A protein and the small-molecule ligand that binds it are described below.
Small molecule (SMILES): CC(C)(Oc1ccc(C(=O)c2ccc(Cl)cc2)cc1)C(=O)O

Sequence of chain 1.B:
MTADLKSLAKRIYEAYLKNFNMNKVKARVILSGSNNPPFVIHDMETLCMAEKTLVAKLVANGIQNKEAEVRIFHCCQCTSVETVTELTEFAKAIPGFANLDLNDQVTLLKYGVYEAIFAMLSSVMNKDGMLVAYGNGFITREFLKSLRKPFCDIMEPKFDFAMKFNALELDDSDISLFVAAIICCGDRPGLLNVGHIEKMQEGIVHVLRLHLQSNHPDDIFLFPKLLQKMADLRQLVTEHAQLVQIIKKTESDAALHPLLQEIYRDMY

Binding-site contacts:
Ligand atom C14 contacts residue THR84 of chain 1.B at 3.5 Å.
Ligand atom C17 contacts residue CYS80 of chain 1.B at 3.6 Å (hydrophobic).
Ligand atom C14 contacts residue ALA138 of chain 1.B at 3.4 Å (hydrophobic).
Ligand atom O04 contacts residue LEU59 of chain 1.B at 4.1 Å.
Ligand atom C16 contacts residue ALA138 of chain 1.B at 4.0 Å (hydrophobic).
Ligand atom C19 contacts residue VAL137 of chain 1.B at 4.1 Å (hydrophobic).
Ligand atom C11 contacts residue ALA138 of chain 1.B at 3.9 Å (hydrophobic).
Ligand atom C18 contacts residue CYS81 of chain 1.B at 4.1 Å (hydrophobic).
Ligand atom C09 contacts residue TYR139 of chain 1.B at 4.1 Å (hydrophobic).
Ligand atom C10 contacts residue LYS62 of chain 1.B at 4.1 Å.
Ligand atom C20 contacts residue CYS80 of chain 1.B at 3.7 Å (hydrophobic).
Ligand atom O05 contacts residue CYS80 of chain 1.B at 3.9 Å.
Ligand atom C17 contacts residue VAL137 of chain 1.B at 3.9 Å (hydrophobic).
Ligand atom O05 contacts residue VAL137 of chain 1.B at 4.0 Å.
Ligand atom C07 contacts residue TYR139 of chain 1.B at 4.1 Å (hydrophobic).
Ligand atom CL1 contacts residue LEU52 of chain 1.B at 3.4 Å.
Ligand atom CL1 contacts residue ILE46 of chain 1.B at 3.9 Å.
Ligand atom C11 contacts residue THR84 of chain 1.B at 3.9 Å.
Ligand atom O04 contacts residue LYS62 of chain 1.B at 2.9 Å.
Ligand atom O03 contacts residue LEU59 of chain 1.B at 3.8 Å.
Ligand atom C16 contacts residue CYS80 of chain 1.B at 4.1 Å (hydrophobic).
Ligand atom C12 contacts residue ALA138 of chain 1.B at 3.6 Å (hydrophobic).
Ligand atom CL1 contacts residue ILE77 of chain 1.B at 4.1 Å.
Ligand atom C20 contacts residue ILE144 of chain 1.B at 3.7 Å (hydrophobic).
Ligand atom C10 contacts residue LEU59 of chain 1.B at 4.1 Å (hydrophobic).
Ligand atom O05 contacts residue THR84 of chain 1.B at 2.7 Å (h-bond).
Ligand atom C16 contacts residue THR84 of chain 1.B at 3.5 Å.
Ligand atom C22 contacts residue ILE144 of chain 1.B at 3.9 Å (hydrophobic).
Ligand atom C15 contacts residue LEU59 of chain 1.B at 4.1 Å (hydrophobic).
Ligand atom C20 contacts residue ILE77 of chain 1.B at 3.9 Å (hydrophobic).
Ligand atom C21 contacts residue LEU59 of chain 1.B at 3.9 Å (hydrophobic).
Ligand atom O02 contacts residue TYR139 of chain 1.B at 3.7 Å.
Ligand atom CL1 contacts residue ILE144 of chain 1.B at 3.8 Å.
Ligand atom C12 contacts residue TYR139 of chain 1.B at 3.5 Å (hydrophobic).
Ligand atom C13 contacts residue LEU59 of chain 1.B at 3.6 Å (hydrophobic).
Ligand atom C18 contacts residue VAL137 of chain 1.B at 4.0 Å (hydrophobic).
Ligand atom O05 contacts residue ALA138 of chain 1.B at 4.0 Å.
Ligand atom C07 contacts residue LYS62 of chain 1.B at 3.9 Å.
Ligand atom C16 contacts residue VAL137 of chain 1.B at 4.0 Å (hydrophobic).
Ligand atom C18 contacts residue CYS80 of chain 1.B at 3.3 Å (hydrophobic).